Binding-site contacts:
Ligand atom O51 contacts residue GLU18 of chain 1.A at 3.5 Å (salt-bridge).
Ligand atom C4 contacts residue ARG149 of chain 1.A at 4.1 Å.
Ligand atom O42 contacts residue ARG170 of chain 1.A at 4.0 Å.
Ligand atom O5 contacts residue ARG149 of chain 1.A at 3.8 Å.
Ligand atom O43 contacts residue LYS21 of chain 1.A at 3.0 Å (salt-bridge).
Ligand atom O51 contacts residue ARG149 of chain 1.A at 4.2 Å.
Ligand atom O4 contacts residue LYS21 of chain 1.A at 4.2 Å.
Ligand atom O43 contacts residue ARG17 of chain 1.A at 3.7 Å.
Ligand atom O53 contacts residue LYS21 of chain 1.A at 3.2 Å (salt-bridge).
Ligand atom O52 contacts residue GLU152 of chain 1.A at 3.3 Å (salt-bridge).
Ligand atom C5 contacts residue ARG149 of chain 1.A at 4.4 Å.
Ligand atom O52 contacts residue TRP22 of chain 1.A at 4.5 Å.
Ligand atom P5 contacts residue LYS21 of chain 1.A at 3.5 Å.
Ligand atom O5 contacts residue LYS21 of chain 1.A at 3.8 Å.
Ligand atom O51 contacts residue TRP22 of chain 1.A at 4.2 Å.
Ligand atom O53 contacts residue TRP22 of chain 1.A at 4.2 Å.
Ligand atom O43 contacts residue ARG149 of chain 1.A at 3.1 Å (salt-bridge).
Ligand atom O42 contacts residue LYS21 of chain 1.A at 4.3 Å.
Ligand atom P4 contacts residue LYS21 of chain 1.A at 4.0 Å.
Ligand atom O51 contacts residue LYS21 of chain 1.A at 2.8 Å (salt-bridge).
Ligand atom O53 contacts residue ARG170 of chain 1.A at 3.2 Å (salt-bridge).
Ligand atom O4 contacts residue ARG170 of chain 1.A at 4.5 Å.
Ligand atom P4 contacts residue ARG149 of chain 1.A at 4.3 Å.

A small-molecule ligand and the protein it binds are described below.
Small molecule (SMILES): CCCCCCCC(=O)OC[C@H](COP(=O)(O)O[C@@H]1[C@H](O)[C@H](O)[C@@H](OP(=O)(O)O)[C@H](OP(=O)(O)O)[C@H]1O)OC(=O)CCCCCCC

Sequence of chain 1.A:
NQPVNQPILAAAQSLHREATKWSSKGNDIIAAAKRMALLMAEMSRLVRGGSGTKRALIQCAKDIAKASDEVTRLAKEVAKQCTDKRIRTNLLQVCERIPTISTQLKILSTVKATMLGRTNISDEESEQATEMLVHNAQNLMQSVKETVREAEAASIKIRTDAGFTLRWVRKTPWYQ